The protein below binds the small molecule below.
Small molecule (SMILES): CC(=O)N[C@@H]1[C@@H](O)[C@H](O)[C@@H](CO)O[C@H]1O

Sequence of chain 1.B:
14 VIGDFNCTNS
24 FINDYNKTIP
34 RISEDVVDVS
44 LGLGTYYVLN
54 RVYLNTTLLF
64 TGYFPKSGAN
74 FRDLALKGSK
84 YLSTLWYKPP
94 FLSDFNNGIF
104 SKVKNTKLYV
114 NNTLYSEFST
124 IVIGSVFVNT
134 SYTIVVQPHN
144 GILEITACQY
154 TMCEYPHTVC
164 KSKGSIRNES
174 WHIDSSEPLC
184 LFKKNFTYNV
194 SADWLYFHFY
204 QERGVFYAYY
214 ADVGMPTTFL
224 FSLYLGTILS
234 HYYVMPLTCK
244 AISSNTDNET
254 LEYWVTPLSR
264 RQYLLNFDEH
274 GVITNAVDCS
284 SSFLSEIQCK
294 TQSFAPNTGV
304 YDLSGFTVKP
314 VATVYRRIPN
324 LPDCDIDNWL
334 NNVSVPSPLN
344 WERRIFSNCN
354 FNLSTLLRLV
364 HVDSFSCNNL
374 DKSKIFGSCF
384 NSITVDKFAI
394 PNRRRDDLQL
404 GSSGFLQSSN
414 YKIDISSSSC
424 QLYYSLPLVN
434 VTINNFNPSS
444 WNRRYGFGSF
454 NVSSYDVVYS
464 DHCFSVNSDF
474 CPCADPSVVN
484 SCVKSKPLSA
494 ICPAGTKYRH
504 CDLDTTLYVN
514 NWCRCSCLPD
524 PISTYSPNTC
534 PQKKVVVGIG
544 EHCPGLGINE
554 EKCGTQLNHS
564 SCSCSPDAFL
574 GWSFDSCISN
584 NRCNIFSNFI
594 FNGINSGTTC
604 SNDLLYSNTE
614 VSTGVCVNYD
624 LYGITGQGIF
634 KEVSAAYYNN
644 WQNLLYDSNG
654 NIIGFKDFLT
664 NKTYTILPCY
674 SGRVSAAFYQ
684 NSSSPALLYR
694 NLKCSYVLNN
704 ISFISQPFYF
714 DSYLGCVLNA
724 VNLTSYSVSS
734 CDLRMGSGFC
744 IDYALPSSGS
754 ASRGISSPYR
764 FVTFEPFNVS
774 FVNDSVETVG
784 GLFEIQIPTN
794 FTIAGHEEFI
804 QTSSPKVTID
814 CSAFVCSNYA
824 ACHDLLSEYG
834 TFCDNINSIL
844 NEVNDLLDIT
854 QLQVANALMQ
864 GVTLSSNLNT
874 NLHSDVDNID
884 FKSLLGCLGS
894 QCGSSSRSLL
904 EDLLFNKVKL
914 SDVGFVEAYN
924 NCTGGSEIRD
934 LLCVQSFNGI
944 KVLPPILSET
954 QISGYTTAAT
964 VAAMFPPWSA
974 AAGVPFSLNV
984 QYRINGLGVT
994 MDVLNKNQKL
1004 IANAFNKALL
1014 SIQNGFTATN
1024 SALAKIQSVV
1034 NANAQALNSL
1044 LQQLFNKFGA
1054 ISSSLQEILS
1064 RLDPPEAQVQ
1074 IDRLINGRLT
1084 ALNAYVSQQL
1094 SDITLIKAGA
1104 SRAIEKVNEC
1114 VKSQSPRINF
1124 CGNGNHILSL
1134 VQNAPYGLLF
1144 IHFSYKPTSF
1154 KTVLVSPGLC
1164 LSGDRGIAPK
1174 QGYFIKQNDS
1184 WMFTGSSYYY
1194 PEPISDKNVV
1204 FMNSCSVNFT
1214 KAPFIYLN

Binding-site contacts:
Ligand atom C5 contacts residue ASN771 of chain 1.B at 3.7 Å.
Ligand atom C7 contacts residue ASN771 of chain 1.B at 3.5 Å.
Ligand atom C3 contacts residue ASN771 of chain 1.B at 3.8 Å.
Ligand atom O7 contacts residue ASN771 of chain 1.B at 3.8 Å.
Ligand atom C4 contacts residue ASN771 of chain 1.B at 4.3 Å.
Ligand atom C2 contacts residue ASN771 of chain 1.B at 2.4 Å.
Ligand atom O5 contacts residue ASN771 of chain 1.B at 2.5 Å (h-bond).
Ligand atom N2 contacts residue ASN771 of chain 1.B at 2.8 Å (h-bond).
Ligand atom C1 contacts residue ASN771 of chain 1.B at 1.4 Å.
Ligand atom C6 contacts residue SER732 of chain 1.B at 4.0 Å.